A small-molecule ligand and the protein it binds are described below.
Small molecule (SMILES): Nc1nc2c(ncn2[C@@H]2O[C@H](CO[P](=O)(O)O[P](=O)(O)NP(=O)(O)O)[C@@H](O)[C@H]2O)c(=O)[nH]1

Sequence of chain 1.A:
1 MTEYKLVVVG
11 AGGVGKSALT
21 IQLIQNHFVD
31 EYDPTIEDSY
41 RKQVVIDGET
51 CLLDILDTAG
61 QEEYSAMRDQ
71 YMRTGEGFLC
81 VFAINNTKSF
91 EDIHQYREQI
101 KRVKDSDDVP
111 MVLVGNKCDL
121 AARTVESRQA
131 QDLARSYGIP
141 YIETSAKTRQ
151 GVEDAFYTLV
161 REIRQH

Binding-site contacts:
Ligand atom C6 contacts residue ASP119 of chain 1.A at 3.4 Å.
Ligand atom O1A contacts residue ALA18 of chain 1.A at 2.8 Å (h-bond).
Ligand atom O2' contacts residue PHE28 of chain 1.A at 3.4 Å.
Ligand atom O6 contacts residue LYS117 of chain 1.A at 3.4 Å.
Ligand atom O1B contacts residue GLY13 of chain 1.A at 3.4 Å (h-bond).
Ligand atom N3B contacts residue GLY13 of chain 1.A at 3.1 Å (h-bond).
Ligand atom O2B contacts residue SER17 of chain 1.A at 2.8 Å (h-bond).
Ligand atom PG contacts residue MG1 of chain 1.D at 3.2 Å.
Ligand atom N7 contacts residue ASN116 of chain 1.A at 3.1 Å (h-bond).
Ligand atom O1B contacts residue LYS16 of chain 1.A at 2.8 Å (salt-bridge).
Ligand atom N3B contacts residue MG1 of chain 1.D at 3.5 Å.
Ligand atom O1G contacts residue TYR32 of chain 1.A at 3.0 Å (h-bond).
Ligand atom O6 contacts residue ASP119 of chain 1.A at 3.3 Å (salt-bridge).
Ligand atom O2' contacts residue ASP30 of chain 1.A at 3.3 Å (salt-bridge).
Ligand atom O1A contacts residue GLY15 of chain 1.A at 3.3 Å.
Ligand atom O2B contacts residue MG1 of chain 1.D at 2.1 Å.
Ligand atom O2G contacts residue THR35 of chain 1.A at 2.8 Å (h-bond).
Ligand atom C6 contacts residue LYS117 of chain 1.A at 3.5 Å.
Ligand atom N2 contacts residue LEU120 of chain 1.A at 3.5 Å.
Ligand atom O2G contacts residue MG1 of chain 1.D at 2.1 Å.
Ligand atom C5 contacts residue LYS117 of chain 1.A at 3.5 Å.
Ligand atom O1B contacts residue GLY15 of chain 1.A at 3.1 Å (h-bond).
Ligand atom O6 contacts residue ALA146 of chain 1.A at 2.9 Å (h-bond).
Ligand atom O6 contacts residue LYS147 of chain 1.A at 3.5 Å (salt-bridge).
Ligand atom O6 contacts residue SER145 of chain 1.A at 3.4 Å.
Ligand atom PB contacts residue MG1 of chain 1.D at 3.3 Å.
Ligand atom N1 contacts residue ASP119 of chain 1.A at 2.7 Å (salt-bridge).
Ligand atom N9 contacts residue LYS117 of chain 1.A at 3.6 Å.
Ligand atom O3G contacts residue GLY60 of chain 1.A at 2.6 Å (h-bond).
Ligand atom N2 contacts residue ASP119 of chain 1.A at 3.0 Å (salt-bridge).
Ligand atom C8 contacts residue ALA18 of chain 1.A at 3.4 Å (hydrophobic).
Ligand atom O1A contacts residue SER17 of chain 1.A at 3.3 Å (h-bond).
Ligand atom O1G contacts residue GLN61 of chain 1.A at 3.0 Å (h-bond).
Ligand atom O4' contacts residue LYS117 of chain 1.A at 3.4 Å (salt-bridge).
Ligand atom O2' contacts residue VAL29 of chain 1.A at 2.8 Å (h-bond).
Ligand atom O3A contacts residue GLY15 of chain 1.A at 3.3 Å (h-bond).
Ligand atom O3' contacts residue ASP30 of chain 1.A at 3.4 Å (salt-bridge).
Ligand atom N7 contacts residue ALA18 of chain 1.A at 3.5 Å.
Ligand atom O3G contacts residue LYS16 of chain 1.A at 2.8 Å (salt-bridge).
Ligand atom O1B contacts residue VAL14 of chain 1.A at 3.4 Å (h-bond).